Binding-site contacts:
Ligand atom C6 contacts residue ASN463 of chain 2.A at 4.2 Å.
Ligand atom C2 contacts residue ASN463 of chain 2.A at 2.6 Å.
Ligand atom C3 contacts residue ASN463 of chain 2.A at 3.9 Å.
Ligand atom C1 contacts residue ASN463 of chain 2.A at 1.3 Å.
Ligand atom C4 contacts residue ASN463 of chain 2.A at 4.2 Å.
Ligand atom N2 contacts residue ASN463 of chain 2.A at 3.1 Å (h-bond).
Ligand atom C5 contacts residue ASN463 of chain 2.A at 3.3 Å.
Ligand atom O5 contacts residue ASN463 of chain 2.A at 2.1 Å (h-bond).
Ligand atom C6 contacts residue SER461 of chain 2.A at 4.1 Å.
Ligand atom C7 contacts residue ASN463 of chain 2.A at 4.4 Å.

Sequence of chain 2.A:
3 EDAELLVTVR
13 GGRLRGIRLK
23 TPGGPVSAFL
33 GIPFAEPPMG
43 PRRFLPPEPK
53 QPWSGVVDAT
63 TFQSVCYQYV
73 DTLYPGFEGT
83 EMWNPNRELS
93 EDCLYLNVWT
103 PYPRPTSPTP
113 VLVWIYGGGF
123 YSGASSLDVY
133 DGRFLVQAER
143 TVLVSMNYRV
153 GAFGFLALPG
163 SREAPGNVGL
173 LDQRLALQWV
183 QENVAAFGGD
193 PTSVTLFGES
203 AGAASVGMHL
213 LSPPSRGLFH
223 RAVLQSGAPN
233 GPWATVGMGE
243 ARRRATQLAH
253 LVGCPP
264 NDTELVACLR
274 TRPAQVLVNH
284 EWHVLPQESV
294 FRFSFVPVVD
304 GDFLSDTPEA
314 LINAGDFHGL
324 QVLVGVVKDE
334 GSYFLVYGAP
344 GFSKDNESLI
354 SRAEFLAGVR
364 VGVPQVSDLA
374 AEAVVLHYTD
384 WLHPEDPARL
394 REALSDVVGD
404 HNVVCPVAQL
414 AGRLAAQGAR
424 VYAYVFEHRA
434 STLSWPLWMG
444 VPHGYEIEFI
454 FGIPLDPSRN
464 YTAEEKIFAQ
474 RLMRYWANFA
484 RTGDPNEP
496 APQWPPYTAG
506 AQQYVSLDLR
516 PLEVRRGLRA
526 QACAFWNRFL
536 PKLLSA

This small molecule binds to this protein.
Small molecule (SMILES): CC(=O)N[C@@H]1[C@@H](O)[C@H](O)[C@@H](CO)O[C@H]1O